Sequence of chain 4.E:
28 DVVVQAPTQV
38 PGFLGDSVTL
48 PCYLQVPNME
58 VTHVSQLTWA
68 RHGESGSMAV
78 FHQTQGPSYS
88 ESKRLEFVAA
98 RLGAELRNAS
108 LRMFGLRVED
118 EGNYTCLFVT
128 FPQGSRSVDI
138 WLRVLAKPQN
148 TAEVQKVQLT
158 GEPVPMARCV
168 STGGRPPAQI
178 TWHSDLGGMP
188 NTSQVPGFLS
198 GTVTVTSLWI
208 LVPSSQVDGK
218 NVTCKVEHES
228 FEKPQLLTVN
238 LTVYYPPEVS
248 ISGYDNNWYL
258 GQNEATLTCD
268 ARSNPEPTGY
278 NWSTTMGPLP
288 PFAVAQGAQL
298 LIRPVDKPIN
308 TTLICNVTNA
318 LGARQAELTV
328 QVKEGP

The protein below binds the small molecule below.
Small molecule (SMILES): CC(=O)N[C@H]1[C@H](O[C@H]2[C@H](O)[C@@H](NC(C)=O)CO[C@@H]2CO)O[C@H](CO)[C@@H](O)[C@@H]1O

Binding-site contacts:
Ligand atom C7 contacts residue ASN218 of chain 4.E at 2.9 Å.
Ligand atom C8 contacts residue ASN218 of chain 4.E at 4.3 Å.
Ligand atom O5 contacts residue THR235 of chain 4.E at 4.4 Å.
Ligand atom C2 contacts residue ASN218 of chain 4.E at 2.3 Å.
Ligand atom C1 contacts residue ASN218 of chain 4.E at 1.4 Å.
Ligand atom O5 contacts residue ASN218 of chain 4.E at 2.3 Å (h-bond).
Ligand atom C4 contacts residue ASN218 of chain 4.E at 4.1 Å.
Ligand atom C5 contacts residue ASN218 of chain 4.E at 3.6 Å.
Ligand atom C5 contacts residue NAG1 of chain 4.J at 4.3 Å.
Ligand atom O5 contacts residue NAG1 of chain 4.J at 4.1 Å.
Ligand atom C1 contacts residue NAG1 of chain 4.J at 3.7 Å.
Ligand atom O7 contacts residue ASN218 of chain 4.E at 2.3 Å (h-bond).
Ligand atom N2 contacts residue ASN218 of chain 4.E at 2.9 Å (h-bond).
Ligand atom C3 contacts residue ASN218 of chain 4.E at 3.7 Å.